Binding-site contacts:
Ligand atom O7 contacts residue ASN412 of chain 1.A at 3.2 Å (h-bond).
Ligand atom C5 contacts residue ASN412 of chain 1.A at 3.7 Å.
Ligand atom C8 contacts residue SER409 of chain 1.A at 4.3 Å.
Ligand atom O5 contacts residue ASN412 of chain 1.A at 2.3 Å (h-bond).
Ligand atom C3 contacts residue ASN412 of chain 1.A at 3.8 Å.
Ligand atom C8 contacts residue ASN412 of chain 1.A at 4.5 Å.
Ligand atom N2 contacts residue ASN412 of chain 1.A at 3.0 Å (h-bond).
Ligand atom C7 contacts residue ASN412 of chain 1.A at 3.3 Å.
Ligand atom C1 contacts residue ASN412 of chain 1.A at 1.4 Å.
Ligand atom O7 contacts residue SER409 of chain 1.A at 4.3 Å.
Ligand atom O5 contacts residue THR414 of chain 1.A at 4.2 Å.
Ligand atom C4 contacts residue ASN412 of chain 1.A at 4.2 Å.
Ligand atom C2 contacts residue ASN412 of chain 1.A at 2.5 Å.

A small-molecule ligand and the protein it binds are described below.
Small molecule (SMILES): CC(=O)N[C@H]1[C@H](O[C@H]2[C@H](O)[C@@H](NC(C)=O)CO[C@@H]2CO)O[C@H](CO)[C@@H](O[C@@H]2O[C@H](CO)[C@@H](O)[C@H](O)[C@@H]2O)[C@@H]1O

Sequence of chain 1.A:
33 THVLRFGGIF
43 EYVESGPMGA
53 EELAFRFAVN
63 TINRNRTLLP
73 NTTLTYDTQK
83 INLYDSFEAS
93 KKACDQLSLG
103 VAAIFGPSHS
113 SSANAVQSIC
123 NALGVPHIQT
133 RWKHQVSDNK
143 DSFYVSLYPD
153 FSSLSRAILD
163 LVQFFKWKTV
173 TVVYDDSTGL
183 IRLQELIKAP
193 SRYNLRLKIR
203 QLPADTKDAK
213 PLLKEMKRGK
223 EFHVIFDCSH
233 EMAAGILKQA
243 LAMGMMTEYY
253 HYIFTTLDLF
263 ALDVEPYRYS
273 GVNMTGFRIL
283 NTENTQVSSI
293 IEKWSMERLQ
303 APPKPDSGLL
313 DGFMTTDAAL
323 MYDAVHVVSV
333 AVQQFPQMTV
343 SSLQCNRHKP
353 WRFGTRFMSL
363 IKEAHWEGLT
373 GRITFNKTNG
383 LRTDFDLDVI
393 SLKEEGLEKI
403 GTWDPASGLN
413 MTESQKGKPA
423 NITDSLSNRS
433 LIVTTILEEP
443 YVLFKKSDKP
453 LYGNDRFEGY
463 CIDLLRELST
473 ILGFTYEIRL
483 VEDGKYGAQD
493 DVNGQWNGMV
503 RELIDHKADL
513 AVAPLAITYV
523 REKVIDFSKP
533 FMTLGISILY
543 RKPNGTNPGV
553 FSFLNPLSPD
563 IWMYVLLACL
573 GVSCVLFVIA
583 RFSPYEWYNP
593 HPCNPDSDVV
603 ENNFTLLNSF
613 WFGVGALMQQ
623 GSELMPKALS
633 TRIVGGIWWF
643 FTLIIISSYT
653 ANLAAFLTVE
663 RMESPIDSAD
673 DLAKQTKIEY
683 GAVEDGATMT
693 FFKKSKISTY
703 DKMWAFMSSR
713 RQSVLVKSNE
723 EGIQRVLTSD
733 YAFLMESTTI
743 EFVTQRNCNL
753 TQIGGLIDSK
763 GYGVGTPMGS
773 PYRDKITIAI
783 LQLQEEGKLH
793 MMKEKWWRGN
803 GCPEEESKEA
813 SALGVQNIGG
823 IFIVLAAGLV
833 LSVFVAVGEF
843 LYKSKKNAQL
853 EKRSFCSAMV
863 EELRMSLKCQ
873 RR